Binding-site contacts:
Ligand atom O2B contacts residue VAL25 of chain 1.A at 3.3 Å (h-bond).
Ligand atom N1 contacts residue LYS159 of chain 1.A at 3.4 Å.
Ligand atom O2G contacts residue TYR43 of chain 1.A at 2.5 Å (h-bond).
Ligand atom PB contacts residue MG1 of chain 1.E at 3.2 Å.
Ligand atom O1A contacts residue GLY26 of chain 1.A at 3.4 Å.
Ligand atom O2B contacts residue LYS27 of chain 1.A at 2.9 Å (salt-bridge).
Ligand atom O1G contacts residue LYS27 of chain 1.A at 2.7 Å (salt-bridge).
Ligand atom N2 contacts residue LEU131 of chain 1.A at 3.5 Å.
Ligand atom O2A contacts residue TYR43 of chain 1.A at 3.5 Å.
Ligand atom O2' contacts residue ASP40 of chain 1.A at 2.7 Å (salt-bridge).
Ligand atom O1G contacts residue GLN23 of chain 1.A at 3.5 Å.
Ligand atom N1 contacts residue ASP130 of chain 1.A at 2.8 Å (salt-bridge).
Ligand atom C6 contacts residue LYS128 of chain 1.A at 3.6 Å.
Ligand atom O1G contacts residue GLY72 of chain 1.A at 2.8 Å (h-bond).
Ligand atom O3G contacts residue MG1 of chain 1.E at 2.0 Å.
Ligand atom N3B contacts residue SER24 of chain 1.A at 3.1 Å (h-bond).
Ligand atom O2' contacts residue ASN41 of chain 1.A at 3.3 Å (h-bond).
Ligand atom C5' contacts residue SER24 of chain 1.A at 3.5 Å.
Ligand atom O2B contacts residue GLY26 of chain 1.A at 3.0 Å (h-bond).
Ligand atom O6 contacts residue ASP130 of chain 1.A at 3.5 Å (salt-bridge).
Ligand atom O3A contacts residue GLY26 of chain 1.A at 3.2 Å (h-bond).
Ligand atom O4' contacts residue LYS128 of chain 1.A at 3.4 Å (salt-bridge).
Ligand atom PG contacts residue MG1 of chain 1.E at 3.2 Å.
Ligand atom O2' contacts residue PHE39 of chain 1.A at 3.2 Å.
Ligand atom N3B contacts residue MG1 of chain 1.E at 3.4 Å.
Ligand atom O2G contacts residue GLN23 of chain 1.A at 3.5 Å.
Ligand atom O1B contacts residue MG1 of chain 1.E at 2.1 Å.
Ligand atom O1A contacts residue THR28 of chain 1.A at 3.6 Å (h-bond).
Ligand atom O6 contacts residue LYS128 of chain 1.A at 3.5 Å.
Ligand atom O1A contacts residue SER29 of chain 1.A at 2.7 Å (h-bond).
Ligand atom O6 contacts residue ASN127 of chain 1.A at 3.4 Å (h-bond).
Ligand atom O1B contacts residue LYS27 of chain 1.A at 3.6 Å (salt-bridge).
Ligand atom O3G contacts residue THR46 of chain 1.A at 2.9 Å (h-bond).
Ligand atom C8 contacts residue SER29 of chain 1.A at 3.4 Å.
Ligand atom O6 contacts residue ALA158 of chain 1.A at 2.9 Å (h-bond).
Ligand atom N2 contacts residue ASP130 of chain 1.A at 2.8 Å (salt-bridge).
Ligand atom O1B contacts residue THR28 of chain 1.A at 2.9 Å (h-bond).
Ligand atom N7 contacts residue ASN127 of chain 1.A at 3.2 Å (h-bond).
Ligand atom O6 contacts residue LYS159 of chain 1.A at 3.1 Å (salt-bridge).
Ligand atom O3' contacts residue ASN41 of chain 1.A at 2.9 Å (h-bond).

A small-molecule ligand and the protein it binds are described below.
Small molecule (SMILES): Nc1nc2c(ncn2[C@@H]2O[C@H](CO[P](=O)(O)O[P](=O)(O)NP(=O)(O)O)[C@@H](O)[C@H]2O)c(=O)[nH]1

Sequence of chain 1.A:
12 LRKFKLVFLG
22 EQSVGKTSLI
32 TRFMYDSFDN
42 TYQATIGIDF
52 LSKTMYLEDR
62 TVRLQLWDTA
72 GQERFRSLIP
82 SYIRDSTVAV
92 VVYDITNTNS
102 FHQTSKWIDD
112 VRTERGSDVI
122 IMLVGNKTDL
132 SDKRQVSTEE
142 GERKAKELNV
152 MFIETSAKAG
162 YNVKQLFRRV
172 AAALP